Sequence of chain 10.A:
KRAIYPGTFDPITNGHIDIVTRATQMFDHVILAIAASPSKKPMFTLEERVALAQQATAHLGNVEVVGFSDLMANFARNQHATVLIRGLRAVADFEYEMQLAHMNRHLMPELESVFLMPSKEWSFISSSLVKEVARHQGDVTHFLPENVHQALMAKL

The small molecule below binds the protein below.
Small molecule (SMILES): Oc1cccc2nc(CCc3cccc(Cl)c3)[nH]c12

Sequence of chain 4.A:
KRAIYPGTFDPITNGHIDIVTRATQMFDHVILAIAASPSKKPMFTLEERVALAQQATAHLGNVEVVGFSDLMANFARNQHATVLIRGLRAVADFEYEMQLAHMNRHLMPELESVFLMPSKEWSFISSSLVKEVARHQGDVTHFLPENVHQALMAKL

Binding-site contacts:
Ligand atom CL contacts residue MET74 of chain 10.A at 3.5 Å.
Ligand atom N1 contacts residue LEU73 of chain 10.A at 3.6 Å.
Ligand atom O contacts residue LEU73 of chain 10.A at 3.5 Å.
Ligand atom C contacts residue LEU73 of chain 10.A at 3.6 Å (hydrophobic).
Ligand atom C3 contacts residue LEU102 of chain 10.A at 3.6 Å (hydrophobic).
Ligand atom C13 contacts residue ALA37 of chain 10.A at 3.5 Å (hydrophobic).
Ligand atom O contacts residue ASN106 of chain 10.A at 2.7 Å (h-bond).
Ligand atom C3 contacts residue VAL135 of chain 4.A at 3.8 Å (hydrophobic).
Ligand atom N contacts residue GLU134 of chain 4.A at 3.1 Å (salt-bridge).
Ligand atom C9 contacts residue GLU134 of chain 4.A at 3.8 Å.
Ligand atom CL contacts residue PRO8 of chain 10.A at 3.8 Å.
Ligand atom C8 contacts residue ALA37 of chain 10.A at 3.8 Å (hydrophobic).
Ligand atom C14 contacts residue LEU73 of chain 10.A at 3.7 Å (hydrophobic).
Ligand atom C11 contacts residue ALA37 of chain 10.A at 3.7 Å (hydrophobic).
Ligand atom O contacts residue MET74 of chain 10.A at 3.3 Å.
Ligand atom C12 contacts residue ALA37 of chain 10.A at 3.4 Å (hydrophobic).
Ligand atom C6 contacts residue HIS138 of chain 4.A at 3.2 Å.
Ligand atom C contacts residue ASN106 of chain 10.A at 3.1 Å.
Ligand atom C2 contacts residue LEU102 of chain 10.A at 3.8 Å (hydrophobic).
Ligand atom N1 contacts residue MET74 of chain 10.A at 2.9 Å (h-bond).
Ligand atom C11 contacts residue SO41 of chain 10.G at 3.4 Å.
Ligand atom C13 contacts residue PHE70 of chain 10.A at 3.8 Å (hydrophobic).
Ligand atom C2 contacts residue VAL135 of chain 4.A at 3.7 Å (hydrophobic).
Ligand atom CL contacts residue SO41 of chain 10.G at 3.4 Å.
Ligand atom C12 contacts residue MET74 of chain 10.A at 3.9 Å (hydrophobic).
Ligand atom O contacts residue LEU109 of chain 10.A at 3.8 Å.
Ligand atom C1 contacts residue LEU109 of chain 10.A at 3.6 Å (hydrophobic).
Ligand atom C2 contacts residue MET105 of chain 10.A at 3.7 Å (hydrophobic).
Ligand atom O contacts residue ALA75 of chain 10.A at 3.0 Å (h-bond).
Ligand atom C12 contacts residue SO41 of chain 10.G at 3.9 Å.
Ligand atom CL contacts residue GLY9 of chain 10.A at 3.5 Å.
Ligand atom C11 contacts residue SER39 of chain 10.A at 3.8 Å.
Ligand atom C1 contacts residue MET105 of chain 10.A at 3.9 Å (hydrophobic).
Ligand atom C1 contacts residue ASN106 of chain 10.A at 3.0 Å.
Ligand atom C10 contacts residue SER39 of chain 10.A at 3.4 Å.
Ligand atom C contacts residue MET74 of chain 10.A at 3.8 Å (hydrophobic).
Ligand atom C14 contacts residue MET74 of chain 10.A at 3.7 Å (hydrophobic).
Ligand atom C6 contacts residue ASP72 of chain 10.A at 3.8 Å.
Ligand atom C13 contacts residue MET74 of chain 10.A at 3.8 Å (hydrophobic).
Ligand atom C7 contacts residue ASP72 of chain 10.A at 3.4 Å.